Binding-site contacts:
Ligand atom N1 contacts residue THR59 of chain 45.C at 3.4 Å.
Ligand atom N1 contacts residue SER47 of chain 45.C at 2.7 Å (h-bond).
Ligand atom OP1 contacts residue ARG49 of chain 14.C at 2.6 Å (salt-bridge).
Ligand atom O4' contacts residue LYS61 of chain 45.C at 3.7 Å.
Ligand atom OP2 contacts residue THR91 of chain 14.C at 3.7 Å.
Ligand atom N7 contacts residue LYS61 of chain 45.C at 3.4 Å.
Ligand atom C8 contacts residue LYS61 of chain 45.C at 3.6 Å.
Ligand atom OP1 contacts residue SER52 of chain 14.C at 3.1 Å.
Ligand atom O3' contacts residue SER51 of chain 14.C at 3.3 Å (h-bond).
Ligand atom N7 contacts residue THR45 of chain 45.C at 2.7 Å (h-bond).
Ligand atom N6 contacts residue THR59 of chain 45.C at 2.7 Å (h-bond).
Ligand atom P contacts residue SER51 of chain 14.C at 3.2 Å.
Ligand atom P contacts residue ARG49 of chain 14.C at 3.7 Å.
Ligand atom C5 contacts residue THR45 of chain 45.C at 3.4 Å.
Ligand atom OP2 contacts residue LYS57 of chain 14.C at 3.5 Å (salt-bridge).
Ligand atom OP2 contacts residue SER51 of chain 14.C at 3.3 Å (h-bond).
Ligand atom N6 contacts residue CYS46 of chain 45.C at 3.6 Å (h-bond).
Ligand atom OP1 contacts residue ASN55 of chain 14.C at 3.2 Å.
Ligand atom C5' contacts residue ARG49 of chain 14.C at 2.6 Å.
Ligand atom O5' contacts residue LYS89 of chain 14.C at 3.2 Å (salt-bridge).
Ligand atom OP1 contacts residue ASN55 of chain 14.C at 3.0 Å (h-bond).
Ligand atom N7 contacts residue TYR85 of chain 45.C at 3.8 Å.
Ligand atom OP2 contacts residue LYS89 of chain 14.C at 3.5 Å (salt-bridge).
Ligand atom OP1 contacts residue LYS89 of chain 14.C at 3.5 Å (salt-bridge).
Ligand atom P contacts residue LYS57 of chain 14.C at 3.1 Å.
Ligand atom O3' contacts residue ARG49 of chain 14.C at 3.6 Å (salt-bridge).
Ligand atom C4' contacts residue ARG49 of chain 14.C at 3.6 Å.
Ligand atom C6 contacts residue THR59 of chain 45.C at 3.5 Å.
Ligand atom OP2 contacts residue LYS57 of chain 14.C at 3.0 Å (salt-bridge).
Ligand atom C6 contacts residue THR45 of chain 45.C at 3.4 Å.
Ligand atom OP2 contacts residue TYR85 of chain 45.C at 2.6 Å (h-bond).
Ligand atom C2 contacts residue SER47 of chain 45.C at 3.2 Å.
Ligand atom OP1 contacts residue LYS57 of chain 14.C at 2.9 Å.
Ligand atom OP2 contacts residue LYS43 of chain 45.C at 2.7 Å (salt-bridge).
Ligand atom O5' contacts residue LYS57 of chain 14.C at 2.8 Å (salt-bridge).
Ligand atom N9 contacts residue LYS61 of chain 45.C at 3.8 Å.
Ligand atom C5' contacts residue LYS57 of chain 14.C at 3.8 Å.
Ligand atom OP1 contacts residue SER51 of chain 14.C at 2.7 Å (h-bond).
Ligand atom O5' contacts residue ARG49 of chain 14.C at 3.6 Å (salt-bridge).
Ligand atom N6 contacts residue THR45 of chain 45.C at 2.8 Å (h-bond).

Sequence of chain 45.C:
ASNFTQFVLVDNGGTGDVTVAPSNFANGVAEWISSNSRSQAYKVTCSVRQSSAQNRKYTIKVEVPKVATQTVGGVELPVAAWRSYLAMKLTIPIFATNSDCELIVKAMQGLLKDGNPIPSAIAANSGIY

Sequence of chain 14.C:
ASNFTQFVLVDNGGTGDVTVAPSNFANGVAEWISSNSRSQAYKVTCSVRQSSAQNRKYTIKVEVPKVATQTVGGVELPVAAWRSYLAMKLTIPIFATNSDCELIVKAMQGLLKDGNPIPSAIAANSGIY

This small molecule binds to this protein.
Small molecule (SMILES): Nc1ccn([C@@H]2O[C@H](CO[P](=O)(O)O[C@H]3[C@@H](O)[C@H](n4cnc5c(N)ncnc54)O[C@@H]3CO[P](=O)(O)O[C@H]3[C@@H](O)[C@H](n4cnc5c(=O)nc(N)[nH]c54)O[C@@H]3CO[P](=O)(O)O[C@H]3[C@@H](O)[C@H](n4cnc5c(N)ncnc54)O[C@@H]3CO[P](=O)(O)O[C@H]3[C@@H](O)[C@H](n4cnc5c(N)ncnc54)O[C@@H]3CO[P](=O)(O)O[C@H]3[C@@H](O)[C@H](n4ccc(=O)[nH]c4=O)O[C@@H]3CO[P](=O)(O)O[C@H]3[C@@H](O)[C@H](n4ccc(N)nc4=O)O[C@@H]3CO[P](=O)(O)O[C@H]3[C@@H](O)[C@H](n4ccc(=O)[nH]c4=O)O[C@@H]3CO[P](=O)(O)O[C@H]3[C@@H](O)[C@H](n4cnc5c(=O)nc(N)[nH]c54)O[C@@H]3CO)[C@@H](O)[C@H]2O)c(=O)n1